Sequence of chain 6.D:
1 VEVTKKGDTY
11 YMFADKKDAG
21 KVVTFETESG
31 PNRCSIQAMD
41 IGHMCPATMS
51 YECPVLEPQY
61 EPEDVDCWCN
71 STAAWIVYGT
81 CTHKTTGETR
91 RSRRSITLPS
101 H

Binding-site contacts:
Ligand atom C5 contacts residue ASN70 of chain 6.D at 3.7 Å.
Ligand atom C5 contacts residue ARG33 of chain 6.D at 4.4 Å.
Ligand atom O5 contacts residue ASN70 of chain 6.D at 2.4 Å (h-bond).
Ligand atom C4 contacts residue ASN70 of chain 6.D at 4.2 Å.
Ligand atom C6 contacts residue ARG33 of chain 6.D at 3.3 Å.
Ligand atom C3 contacts residue ASN70 of chain 6.D at 3.8 Å.
Ligand atom C1 contacts residue ASN70 of chain 6.D at 1.4 Å.
Ligand atom N2 contacts residue ASN70 of chain 6.D at 2.9 Å (h-bond).
Ligand atom O6 contacts residue ARG33 of chain 6.D at 3.2 Å (salt-bridge).
Ligand atom O7 contacts residue PRO31 of chain 6.D at 3.1 Å (h-bond).
Ligand atom C3 contacts residue PRO31 of chain 6.D at 3.3 Å (hydrophobic).
Ligand atom O3 contacts residue PRO31 of chain 6.D at 3.4 Å (h-bond).
Ligand atom C1 contacts residue ASN32 of chain 6.D at 4.5 Å.
Ligand atom C8 contacts residue ASN70 of chain 6.D at 3.9 Å.
Ligand atom C7 contacts residue PRO31 of chain 6.D at 3.1 Å (hydrophobic).
Ligand atom N2 contacts residue ASN32 of chain 6.D at 4.0 Å.
Ligand atom O7 contacts residue SER29 of chain 6.D at 4.4 Å.
Ligand atom N2 contacts residue PRO31 of chain 6.D at 2.5 Å (h-bond).
Ligand atom C2 contacts residue ASN70 of chain 6.D at 2.5 Å.
Ligand atom C2 contacts residue PRO31 of chain 6.D at 3.4 Å (hydrophobic).
Ligand atom O7 contacts residue SER71 of chain 6.D at 3.8 Å.
Ligand atom C1 contacts residue PRO31 of chain 6.D at 4.2 Å (hydrophobic).
Ligand atom C1 contacts residue ARG33 of chain 6.D at 4.3 Å.
Ligand atom O7 contacts residue ASN70 of chain 6.D at 3.3 Å (h-bond).
Ligand atom C8 contacts residue PRO31 of chain 6.D at 4.4 Å (hydrophobic).
Ligand atom C7 contacts residue ASN70 of chain 6.D at 3.1 Å.

This small molecule binds to this protein.
Small molecule (SMILES): CC(=O)N[C@@H]1[C@@H](O)[C@H](O)[C@@H](CO)O[C@H]1O